Sequence of chain 32.F:
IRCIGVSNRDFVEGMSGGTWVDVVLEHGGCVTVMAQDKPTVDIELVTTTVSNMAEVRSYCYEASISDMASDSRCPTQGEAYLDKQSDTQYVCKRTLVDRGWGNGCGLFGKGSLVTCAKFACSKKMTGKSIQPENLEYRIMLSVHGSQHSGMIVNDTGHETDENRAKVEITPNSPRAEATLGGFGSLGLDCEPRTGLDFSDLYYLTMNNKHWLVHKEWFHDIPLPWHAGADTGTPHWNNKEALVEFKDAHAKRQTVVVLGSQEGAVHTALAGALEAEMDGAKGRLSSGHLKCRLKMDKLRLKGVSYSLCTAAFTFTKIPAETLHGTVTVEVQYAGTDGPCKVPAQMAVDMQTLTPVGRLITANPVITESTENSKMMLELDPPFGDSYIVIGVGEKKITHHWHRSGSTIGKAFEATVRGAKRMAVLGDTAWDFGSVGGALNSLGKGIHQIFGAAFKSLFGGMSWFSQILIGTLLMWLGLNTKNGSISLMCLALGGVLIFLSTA

Binding-site contacts:
Ligand atom C4 contacts residue THR156 of chain 32.F at 4.1 Å.
Ligand atom O4 contacts residue THR156 of chain 32.F at 4.2 Å.
Ligand atom O6 contacts residue ASP155 of chain 32.F at 4.2 Å.
Ligand atom O6 contacts residue THR156 of chain 32.F at 1.2 Å (h-bond).
Ligand atom O7 contacts residue HIS148 of chain 32.F at 3.3 Å (h-bond).
Ligand atom C7 contacts residue HIS148 of chain 32.F at 2.3 Å.
Ligand atom C1 contacts residue ASN154 of chain 32.F at 2.5 Å.
Ligand atom C4 contacts residue ASN154 of chain 32.F at 3.2 Å.
Ligand atom O5 contacts residue ASN154 of chain 32.F at 2.4 Å (h-bond).
Ligand atom O5 contacts residue THR156 of chain 32.F at 3.8 Å.
Ligand atom C2 contacts residue GLY150 of chain 32.F at 4.5 Å.
Ligand atom C3 contacts residue ASN154 of chain 32.F at 3.5 Å.
Ligand atom C1 contacts residue GLY150 of chain 32.F at 3.8 Å.
Ligand atom C7 contacts residue THR156 of chain 32.F at 3.4 Å.
Ligand atom N2 contacts residue ASN154 of chain 32.F at 4.3 Å.
Ligand atom N2 contacts residue GLY150 of chain 32.F at 4.1 Å.
Ligand atom C8 contacts residue THR156 of chain 32.F at 2.9 Å.
Ligand atom O5 contacts residue ARG164 of chain 32.F at 4.3 Å.
Ligand atom C2 contacts residue ASN154 of chain 32.F at 3.5 Å.
Ligand atom C8 contacts residue GLY157 of chain 32.F at 4.5 Å.
Ligand atom C5 contacts residue THR156 of chain 32.F at 3.2 Å.
Ligand atom C8 contacts residue MET151 of chain 32.F at 4.1 Å (hydrophobic).
Ligand atom C7 contacts residue MET151 of chain 32.F at 4.0 Å (hydrophobic).
Ligand atom N2 contacts residue HIS148 of chain 32.F at 2.8 Å (h-bond).
Ligand atom N2 contacts residue THR156 of chain 32.F at 4.3 Å.
Ligand atom C2 contacts residue HIS148 of chain 32.F at 4.2 Å.
Ligand atom O6 contacts residue ASN154 of chain 32.F at 2.4 Å (h-bond).
Ligand atom O7 contacts residue THR156 of chain 32.F at 2.4 Å.
Ligand atom O4 contacts residue ASN154 of chain 32.F at 3.5 Å (h-bond).
Ligand atom C5 contacts residue ASN154 of chain 32.F at 2.1 Å.
Ligand atom C8 contacts residue HIS148 of chain 32.F at 1.2 Å.
Ligand atom C1 contacts residue MET151 of chain 32.F at 3.6 Å (hydrophobic).
Ligand atom C6 contacts residue GLY157 of chain 32.F at 4.2 Å.
Ligand atom C2 contacts residue MET151 of chain 32.F at 4.1 Å (hydrophobic).
Ligand atom C6 contacts residue ASP155 of chain 32.F at 4.3 Å.
Ligand atom C6 contacts residue THR156 of chain 32.F at 1.8 Å.
Ligand atom C6 contacts residue ASN154 of chain 32.F at 3.0 Å.
Ligand atom N2 contacts residue MET151 of chain 32.F at 3.4 Å.

The protein below binds the small molecule below.
Small molecule (SMILES): CC(=O)N[C@H]1[C@H](O[C@H]2[C@H](O)[C@@H](NC(C)=O)CO[C@@H]2CO)O[C@H](CO)[C@@H](O)[C@@H]1O